Sequence of chain 1.C:
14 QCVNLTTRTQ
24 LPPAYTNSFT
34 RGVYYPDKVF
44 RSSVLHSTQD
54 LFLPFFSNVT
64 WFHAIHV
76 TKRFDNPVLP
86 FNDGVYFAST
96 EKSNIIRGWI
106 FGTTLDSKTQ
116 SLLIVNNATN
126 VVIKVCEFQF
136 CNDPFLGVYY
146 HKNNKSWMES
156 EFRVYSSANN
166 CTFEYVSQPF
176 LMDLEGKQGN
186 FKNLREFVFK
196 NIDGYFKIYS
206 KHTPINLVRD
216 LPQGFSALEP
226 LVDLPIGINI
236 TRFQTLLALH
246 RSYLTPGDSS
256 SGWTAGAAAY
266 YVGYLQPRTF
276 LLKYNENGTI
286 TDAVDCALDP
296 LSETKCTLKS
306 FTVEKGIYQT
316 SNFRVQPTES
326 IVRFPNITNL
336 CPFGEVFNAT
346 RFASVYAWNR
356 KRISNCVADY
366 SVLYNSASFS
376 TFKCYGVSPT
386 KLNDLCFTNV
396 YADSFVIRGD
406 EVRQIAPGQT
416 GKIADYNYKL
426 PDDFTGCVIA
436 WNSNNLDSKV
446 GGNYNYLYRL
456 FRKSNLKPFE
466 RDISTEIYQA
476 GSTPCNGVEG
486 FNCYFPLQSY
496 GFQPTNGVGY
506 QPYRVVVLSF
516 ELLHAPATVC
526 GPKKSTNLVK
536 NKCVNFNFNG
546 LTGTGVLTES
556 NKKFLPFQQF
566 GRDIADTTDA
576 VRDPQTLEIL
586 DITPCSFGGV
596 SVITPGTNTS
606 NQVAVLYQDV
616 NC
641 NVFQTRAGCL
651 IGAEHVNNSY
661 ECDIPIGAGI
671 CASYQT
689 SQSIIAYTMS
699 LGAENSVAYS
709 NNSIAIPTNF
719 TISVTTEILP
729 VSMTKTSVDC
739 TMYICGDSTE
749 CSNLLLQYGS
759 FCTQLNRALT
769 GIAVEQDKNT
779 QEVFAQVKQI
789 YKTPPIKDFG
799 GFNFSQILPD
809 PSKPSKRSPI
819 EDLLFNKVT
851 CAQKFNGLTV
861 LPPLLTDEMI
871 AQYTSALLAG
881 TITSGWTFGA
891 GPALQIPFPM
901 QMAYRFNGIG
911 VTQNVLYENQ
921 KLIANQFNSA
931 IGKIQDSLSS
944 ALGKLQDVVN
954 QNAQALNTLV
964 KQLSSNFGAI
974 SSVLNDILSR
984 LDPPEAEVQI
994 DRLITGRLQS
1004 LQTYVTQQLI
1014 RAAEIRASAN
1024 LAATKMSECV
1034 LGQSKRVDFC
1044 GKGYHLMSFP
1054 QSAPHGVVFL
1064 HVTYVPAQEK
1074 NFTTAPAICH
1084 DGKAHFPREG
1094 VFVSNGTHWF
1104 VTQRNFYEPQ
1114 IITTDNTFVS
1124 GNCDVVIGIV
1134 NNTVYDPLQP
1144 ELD

This small molecule binds to this protein.
Small molecule (SMILES): CC(=O)N[C@@H]1[C@@H](O)[C@H](O)[C@@H](CO)O[C@H]1O

Binding-site contacts:
Ligand atom C2 contacts residue ASN657 of chain 1.C at 2.5 Å.
Ligand atom C7 contacts residue HIS655 of chain 1.C at 4.5 Å.
Ligand atom C4 contacts residue ASN657 of chain 1.C at 4.2 Å.
Ligand atom O5 contacts residue ASN657 of chain 1.C at 2.4 Å (h-bond).
Ligand atom C3 contacts residue ASN657 of chain 1.C at 3.8 Å.
Ligand atom N2 contacts residue HIS655 of chain 1.C at 4.2 Å.
Ligand atom C6 contacts residue ASN657 of chain 1.C at 4.4 Å.
Ligand atom C1 contacts residue ASN657 of chain 1.C at 1.4 Å.
Ligand atom N2 contacts residue ASN657 of chain 1.C at 2.9 Å (h-bond).
Ligand atom C8 contacts residue HIS655 of chain 1.C at 3.3 Å.
Ligand atom O6 contacts residue ASN657 of chain 1.C at 4.1 Å.
Ligand atom C5 contacts residue ASN657 of chain 1.C at 3.7 Å.
Ligand atom C7 contacts residue ASN657 of chain 1.C at 4.0 Å.